Binding-site contacts:
Ligand atom C7 contacts residue ASN304 of chain 2.A at 3.1 Å.
Ligand atom C8 contacts residue ASN304 of chain 2.A at 3.4 Å.
Ligand atom C1 contacts residue ASN304 of chain 2.A at 1.4 Å.
Ligand atom C5 contacts residue ASN304 of chain 2.A at 3.6 Å.
Ligand atom N2 contacts residue ASN304 of chain 2.A at 2.7 Å (h-bond).
Ligand atom C3 contacts residue GLU292 of chain 2.A at 3.4 Å.
Ligand atom O5 contacts residue ASN304 of chain 2.A at 2.3 Å (h-bond).
Ligand atom C8 contacts residue GLU292 of chain 2.A at 3.5 Å.
Ligand atom C7 contacts residue GLU292 of chain 2.A at 4.1 Å.
Ligand atom N2 contacts residue GLU292 of chain 2.A at 3.6 Å (salt-bridge).
Ligand atom C1 contacts residue GLU292 of chain 2.A at 4.1 Å.
Ligand atom C3 contacts residue ASN304 of chain 2.A at 3.6 Å.
Ligand atom C2 contacts residue ASN304 of chain 2.A at 2.2 Å.
Ligand atom O7 contacts residue ASN304 of chain 2.A at 3.8 Å.
Ligand atom C4 contacts residue ASN304 of chain 2.A at 4.1 Å.
Ligand atom O3 contacts residue GLU292 of chain 2.A at 3.8 Å.
Ligand atom O7 contacts residue GLU292 of chain 2.A at 3.8 Å.
Ligand atom C2 contacts residue GLU292 of chain 2.A at 3.9 Å.

The protein below binds the small molecule below.
Small molecule (SMILES): CC(=O)N[C@H]1[C@H](O[C@H]2[C@H](O)[C@@H](NC(C)=O)CO[C@@H]2CO)O[C@H](CO)[C@@H](O)[C@@H]1O

Sequence of chain 2.A:
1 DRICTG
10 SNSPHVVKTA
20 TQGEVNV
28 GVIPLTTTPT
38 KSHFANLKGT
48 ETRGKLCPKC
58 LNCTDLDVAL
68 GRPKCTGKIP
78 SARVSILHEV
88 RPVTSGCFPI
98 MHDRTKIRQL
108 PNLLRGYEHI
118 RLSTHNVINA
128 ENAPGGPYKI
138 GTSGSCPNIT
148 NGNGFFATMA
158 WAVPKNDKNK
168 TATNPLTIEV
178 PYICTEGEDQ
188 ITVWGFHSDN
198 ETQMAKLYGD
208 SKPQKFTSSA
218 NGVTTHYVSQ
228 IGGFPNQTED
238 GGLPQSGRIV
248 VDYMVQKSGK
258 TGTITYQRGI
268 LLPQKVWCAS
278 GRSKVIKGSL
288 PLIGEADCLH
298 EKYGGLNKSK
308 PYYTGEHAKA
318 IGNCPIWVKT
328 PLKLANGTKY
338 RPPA